Sequence of chain 1.B:
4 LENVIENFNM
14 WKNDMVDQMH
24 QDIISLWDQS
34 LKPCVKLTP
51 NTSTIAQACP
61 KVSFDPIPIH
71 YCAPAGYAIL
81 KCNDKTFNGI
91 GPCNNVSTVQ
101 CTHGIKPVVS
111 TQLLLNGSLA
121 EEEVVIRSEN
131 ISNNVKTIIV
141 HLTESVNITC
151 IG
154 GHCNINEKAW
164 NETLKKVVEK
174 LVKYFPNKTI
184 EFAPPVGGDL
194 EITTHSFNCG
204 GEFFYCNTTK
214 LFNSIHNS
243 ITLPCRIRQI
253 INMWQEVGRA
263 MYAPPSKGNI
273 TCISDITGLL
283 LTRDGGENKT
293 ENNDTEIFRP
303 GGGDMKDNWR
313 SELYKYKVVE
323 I

The small molecule below binds the protein below.
Small molecule (SMILES): CC(=O)N[C@@H]1[C@@H](O)[C@H](O)[C@@H](CO)O[C@H]1O

Binding-site contacts:
Ligand atom C6 contacts residue ASN271 of chain 1.B at 3.9 Å.
Ligand atom C3 contacts residue ASN271 of chain 1.B at 4.0 Å.
Ligand atom C4 contacts residue ASN271 of chain 1.B at 4.1 Å.
Ligand atom C2 contacts residue ASN271 of chain 1.B at 3.0 Å.
Ligand atom O6 contacts residue ASN271 of chain 1.B at 3.3 Å (h-bond).
Ligand atom C5 contacts residue ASN271 of chain 1.B at 2.9 Å.
Ligand atom O5 contacts residue ASN271 of chain 1.B at 2.4 Å (h-bond).
Ligand atom C1 contacts residue ASN271 of chain 1.B at 1.6 Å.
Ligand atom N2 contacts residue ASN271 of chain 1.B at 4.0 Å.